Binding-site contacts:
Ligand atom C7 contacts residue ASN12 of chain 36.H at 3.9 Å.
Ligand atom O5 contacts residue ASN12 of chain 36.H at 2.7 Å (h-bond).
Ligand atom C5 contacts residue ASN12 of chain 36.H at 4.1 Å.
Ligand atom C1 contacts residue ASN12 of chain 36.H at 2.2 Å.
Ligand atom O7 contacts residue ASN12 of chain 36.H at 3.7 Å.
Ligand atom C2 contacts residue ASN12 of chain 36.H at 3.2 Å.
Ligand atom N2 contacts residue ASN12 of chain 36.H at 3.8 Å.

Sequence of chain 36.H:
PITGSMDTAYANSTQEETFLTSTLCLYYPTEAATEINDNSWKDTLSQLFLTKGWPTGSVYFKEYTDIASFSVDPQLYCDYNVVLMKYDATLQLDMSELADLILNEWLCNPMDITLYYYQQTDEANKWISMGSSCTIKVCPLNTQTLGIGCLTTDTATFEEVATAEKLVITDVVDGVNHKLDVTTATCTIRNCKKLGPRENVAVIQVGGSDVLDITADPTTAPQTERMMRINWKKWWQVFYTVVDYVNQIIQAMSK

This protein binds this small molecule.
Small molecule (SMILES): CC(=O)N[C@H]1[C@H](O[C@H]2[C@H](O)[C@@H](NC(C)=O)CO[C@@H]2CO)O[C@H](CO)[C@@H](O)[C@@H]1O